Sequence of chain 1.F:
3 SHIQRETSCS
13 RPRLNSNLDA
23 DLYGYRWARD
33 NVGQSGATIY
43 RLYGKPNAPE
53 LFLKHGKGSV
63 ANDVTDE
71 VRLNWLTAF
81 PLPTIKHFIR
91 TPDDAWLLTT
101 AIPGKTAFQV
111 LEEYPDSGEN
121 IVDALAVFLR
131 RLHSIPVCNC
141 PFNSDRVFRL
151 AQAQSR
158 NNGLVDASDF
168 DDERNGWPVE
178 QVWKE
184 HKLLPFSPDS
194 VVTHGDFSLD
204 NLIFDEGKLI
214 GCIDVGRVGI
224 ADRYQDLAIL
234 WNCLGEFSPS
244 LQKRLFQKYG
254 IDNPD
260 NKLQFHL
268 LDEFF

This protein binds this small molecule.
Small molecule (SMILES): CC(C)(C)n1nc(-c2cccc3ccccc23)c2c(N)ncnc21

Binding-site contacts:
Ligand atom NAD contacts residue ILE102 of chain 1.F at 2.7 Å (h-bond).
Ligand atom N1 contacts residue PHE54 of chain 1.F at 3.9 Å.
Ligand atom N1 contacts residue ILE102 of chain 1.F at 2.9 Å (h-bond).
Ligand atom NAW contacts residue PHE54 of chain 1.F at 4.1 Å.
Ligand atom CAR contacts residue PHE54 of chain 1.F at 3.8 Å (hydrophobic).
Ligand atom N1 contacts residue ILE216 of chain 1.F at 3.9 Å.
Ligand atom C5 contacts residue ILE216 of chain 1.F at 3.9 Å (hydrophobic).
Ligand atom NAW contacts residue ILE216 of chain 1.F at 3.8 Å.
Ligand atom C4 contacts residue PHE54 of chain 1.F at 3.6 Å (hydrophobic).
Ligand atom N3 contacts residue PHE54 of chain 1.F at 3.7 Å.
Ligand atom C5 contacts residue PHE54 of chain 1.F at 3.4 Å (hydrophobic).
Ligand atom CAE contacts residue ASN33 of chain 1.F at 4.2 Å.
Ligand atom CAL contacts residue PHE54 of chain 1.F at 4.1 Å (hydrophobic).
Ligand atom CAR contacts residue ILE216 of chain 1.F at 3.6 Å (hydrophobic).
Ligand atom CAA contacts residue PHE54 of chain 1.F at 3.7 Å (hydrophobic).
Ligand atom CAE contacts residue ARG43 of chain 1.F at 4.0 Å.
Ligand atom CAA contacts residue LYS56 of chain 1.F at 3.9 Å.
Ligand atom CAJ contacts residue ARG43 of chain 1.F at 3.9 Å.
Ligand atom N3 contacts residue PRO83 of chain 1.F at 4.2 Å.
Ligand atom CAS contacts residue ARG43 of chain 1.F at 4.1 Å.
Ligand atom CAB contacts residue ILE41 of chain 1.F at 4.1 Å (hydrophobic).
Ligand atom NAO contacts residue PHE54 of chain 1.F at 4.0 Å.
Ligand atom CAC contacts residue LYS56 of chain 1.F at 4.0 Å.
Ligand atom CAI contacts residue ILE206 of chain 1.F at 4.1 Å (hydrophobic).
Ligand atom C6 contacts residue ILE102 of chain 1.F at 3.6 Å (hydrophobic).
Ligand atom C2 contacts residue ILE216 of chain 1.F at 3.8 Å (hydrophobic).
Ligand atom NAO contacts residue ILE216 of chain 1.F at 3.7 Å.
Ligand atom C6 contacts residue PHE54 of chain 1.F at 3.6 Å (hydrophobic).
Ligand atom N1 contacts residue ALA101 of chain 1.F at 3.8 Å.
Ligand atom C2 contacts residue THR100 of chain 1.F at 3.8 Å.
Ligand atom C6 contacts residue ILE216 of chain 1.F at 4.0 Å (hydrophobic).
Ligand atom NAD contacts residue PHE54 of chain 1.F at 4.1 Å.
Ligand atom N3 contacts residue ILE216 of chain 1.F at 3.9 Å.
Ligand atom C2 contacts residue ILE102 of chain 1.F at 3.8 Å (hydrophobic).
Ligand atom C4 contacts residue ILE216 of chain 1.F at 3.9 Å (hydrophobic).
Ligand atom CAQ contacts residue PHE54 of chain 1.F at 4.2 Å (hydrophobic).
Ligand atom C2 contacts residue PRO83 of chain 1.F at 3.5 Å (hydrophobic).
Ligand atom C2 contacts residue PHE54 of chain 1.F at 3.9 Å (hydrophobic).
Ligand atom CAF contacts residue ASN33 of chain 1.F at 3.6 Å.
Ligand atom C2 contacts residue ALA101 of chain 1.F at 4.1 Å (hydrophobic).